The protein below binds the small molecule below.
Small molecule (SMILES): CC(=O)N[C@@H]1[C@@H](O)[C@H](O)[C@@H](CO)O[C@H]1O

Binding-site contacts:
Ligand atom C8 contacts residue GLN21 of chain 1.D at 3.3 Å.
Ligand atom C5 contacts residue ASN51 of chain 1.D at 3.6 Å.
Ligand atom N2 contacts residue ASN51 of chain 1.D at 2.9 Å (h-bond).
Ligand atom C8 contacts residue ASN49 of chain 1.D at 3.8 Å.
Ligand atom O5 contacts residue ASN51 of chain 1.D at 2.4 Å (h-bond).
Ligand atom C7 contacts residue ASN51 of chain 1.D at 3.4 Å.
Ligand atom C1 contacts residue ASN51 of chain 1.D at 1.4 Å.
Ligand atom C8 contacts residue ASN51 of chain 1.D at 4.5 Å.
Ligand atom O7 contacts residue ASN51 of chain 1.D at 3.4 Å (h-bond).
Ligand atom O7 contacts residue GLN19 of chain 1.D at 3.8 Å.
Ligand atom C4 contacts residue ASN51 of chain 1.D at 4.2 Å.
Ligand atom C2 contacts residue ASN51 of chain 1.D at 2.4 Å.
Ligand atom C8 contacts residue ILE20 of chain 1.D at 3.6 Å (hydrophobic).
Ligand atom C3 contacts residue ASN51 of chain 1.D at 3.8 Å.
Ligand atom C7 contacts residue GLN21 of chain 1.D at 4.5 Å.
Ligand atom C8 contacts residue GLN19 of chain 1.D at 3.6 Å.
Ligand atom C7 contacts residue GLN19 of chain 1.D at 4.2 Å.

Sequence of chain 1.D:
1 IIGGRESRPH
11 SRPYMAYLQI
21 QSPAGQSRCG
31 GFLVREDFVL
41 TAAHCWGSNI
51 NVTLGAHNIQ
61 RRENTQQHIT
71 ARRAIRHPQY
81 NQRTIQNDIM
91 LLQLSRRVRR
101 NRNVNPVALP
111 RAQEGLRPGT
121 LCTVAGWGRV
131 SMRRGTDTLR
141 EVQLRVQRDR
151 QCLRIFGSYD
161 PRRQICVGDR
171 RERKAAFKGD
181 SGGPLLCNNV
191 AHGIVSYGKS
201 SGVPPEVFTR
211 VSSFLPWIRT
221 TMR